Binding-site contacts:
Ligand atom OXT contacts residue SER58 of chain 1.A at 3.3 Å (h-bond).
Ligand atom CG contacts residue THR12 of chain 1.A at 2.7 Å.
Ligand atom OXT contacts residue GLY57 of chain 1.A at 3.6 Å.
Ligand atom O contacts residue THR89 of chain 1.A at 3.6 Å.
Ligand atom CG contacts residue THR89 of chain 1.A at 3.5 Å.
Ligand atom OD1 contacts residue THR12 of chain 1.A at 2.9 Å (h-bond).
Ligand atom CA contacts residue GLN59 of chain 1.A at 3.9 Å.
Ligand atom CA contacts residue ASP90 of chain 1.A at 4.4 Å.
Ligand atom OXT contacts residue THR89 of chain 1.A at 4.1 Å.
Ligand atom OD2 contacts residue ALA114 of chain 1.A at 3.2 Å (h-bond).
Ligand atom OD2 contacts residue THR89 of chain 1.A at 2.7 Å (h-bond).
Ligand atom CB contacts residue THR12 of chain 1.A at 2.9 Å.
Ligand atom CB contacts residue GLU283 of chain 2.A at 3.9 Å.
Ligand atom C contacts residue THR89 of chain 1.A at 4.1 Å.
Ligand atom OXT contacts residue THR12 of chain 1.A at 3.8 Å.
Ligand atom OD1 contacts residue GLY11 of chain 1.A at 3.9 Å.
Ligand atom C contacts residue SER58 of chain 1.A at 3.5 Å.
Ligand atom OD1 contacts residue GLY88 of chain 1.A at 3.6 Å.
Ligand atom O contacts residue SER58 of chain 1.A at 2.7 Å (h-bond).
Ligand atom N contacts residue GLU283 of chain 2.A at 2.9 Å (salt-bridge).
Ligand atom OXT contacts residue GLY88 of chain 1.A at 3.2 Å.
Ligand atom OXT contacts residue GLY11 of chain 1.A at 3.4 Å.
Ligand atom C contacts residue GLN59 of chain 1.A at 3.7 Å.
Ligand atom OD2 contacts residue THR12 of chain 1.A at 3.3 Å (h-bond).
Ligand atom C contacts residue GLY88 of chain 1.A at 3.9 Å.
Ligand atom OD1 contacts residue THR89 of chain 1.A at 3.5 Å (h-bond).
Ligand atom CB contacts residue THR89 of chain 1.A at 4.4 Å.
Ligand atom CA contacts residue GLU283 of chain 2.A at 3.8 Å.
Ligand atom O contacts residue GLY88 of chain 1.A at 4.0 Å.
Ligand atom CA contacts residue THR12 of chain 1.A at 3.6 Å.
Ligand atom C contacts residue ASP90 of chain 1.A at 4.3 Å.
Ligand atom OXT contacts residue GLN59 of chain 1.A at 4.0 Å.
Ligand atom OD1 contacts residue ALA114 of chain 1.A at 4.3 Å.
Ligand atom C contacts residue GLY57 of chain 1.A at 4.2 Å.
Ligand atom N contacts residue ASP90 of chain 1.A at 3.6 Å (salt-bridge).
Ligand atom O contacts residue ASP90 of chain 1.A at 3.2 Å.
Ligand atom CG contacts residue ALA114 of chain 1.A at 4.1 Å (hydrophobic).
Ligand atom N contacts residue GLN59 of chain 1.A at 3.2 Å (h-bond).
Ligand atom O contacts residue GLN59 of chain 1.A at 3.9 Å.
Ligand atom N contacts residue ASN248 of chain 2.A at 3.2 Å (h-bond).

Sequence of chain 2.A:
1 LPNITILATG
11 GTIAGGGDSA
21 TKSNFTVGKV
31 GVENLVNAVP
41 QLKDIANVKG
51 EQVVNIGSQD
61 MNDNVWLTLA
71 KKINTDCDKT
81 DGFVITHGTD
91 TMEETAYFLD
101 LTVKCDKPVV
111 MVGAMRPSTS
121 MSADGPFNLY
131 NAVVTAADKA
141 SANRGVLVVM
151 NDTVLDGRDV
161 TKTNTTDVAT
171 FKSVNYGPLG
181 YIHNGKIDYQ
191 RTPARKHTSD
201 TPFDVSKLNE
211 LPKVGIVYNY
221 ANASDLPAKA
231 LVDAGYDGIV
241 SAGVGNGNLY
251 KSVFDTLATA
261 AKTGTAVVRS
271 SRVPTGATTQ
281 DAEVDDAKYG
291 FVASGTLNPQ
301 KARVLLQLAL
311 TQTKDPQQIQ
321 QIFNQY

Sequence of chain 1.A:
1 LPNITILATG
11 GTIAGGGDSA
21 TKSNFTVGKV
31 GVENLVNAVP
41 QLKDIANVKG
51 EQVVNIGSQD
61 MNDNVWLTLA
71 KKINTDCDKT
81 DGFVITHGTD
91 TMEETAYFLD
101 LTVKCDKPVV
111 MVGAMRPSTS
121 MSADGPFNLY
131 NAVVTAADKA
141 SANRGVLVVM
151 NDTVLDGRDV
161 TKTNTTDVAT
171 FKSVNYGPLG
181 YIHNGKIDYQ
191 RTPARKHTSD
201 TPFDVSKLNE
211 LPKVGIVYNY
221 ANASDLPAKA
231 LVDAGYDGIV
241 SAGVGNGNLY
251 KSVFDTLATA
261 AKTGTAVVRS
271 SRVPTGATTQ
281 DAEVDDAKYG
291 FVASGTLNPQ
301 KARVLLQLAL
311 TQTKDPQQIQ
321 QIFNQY

The small molecule below binds the protein below.
Small molecule (SMILES): N[C@@H](CC(=O)O)C(=O)O